Sequence of chain 1.C:
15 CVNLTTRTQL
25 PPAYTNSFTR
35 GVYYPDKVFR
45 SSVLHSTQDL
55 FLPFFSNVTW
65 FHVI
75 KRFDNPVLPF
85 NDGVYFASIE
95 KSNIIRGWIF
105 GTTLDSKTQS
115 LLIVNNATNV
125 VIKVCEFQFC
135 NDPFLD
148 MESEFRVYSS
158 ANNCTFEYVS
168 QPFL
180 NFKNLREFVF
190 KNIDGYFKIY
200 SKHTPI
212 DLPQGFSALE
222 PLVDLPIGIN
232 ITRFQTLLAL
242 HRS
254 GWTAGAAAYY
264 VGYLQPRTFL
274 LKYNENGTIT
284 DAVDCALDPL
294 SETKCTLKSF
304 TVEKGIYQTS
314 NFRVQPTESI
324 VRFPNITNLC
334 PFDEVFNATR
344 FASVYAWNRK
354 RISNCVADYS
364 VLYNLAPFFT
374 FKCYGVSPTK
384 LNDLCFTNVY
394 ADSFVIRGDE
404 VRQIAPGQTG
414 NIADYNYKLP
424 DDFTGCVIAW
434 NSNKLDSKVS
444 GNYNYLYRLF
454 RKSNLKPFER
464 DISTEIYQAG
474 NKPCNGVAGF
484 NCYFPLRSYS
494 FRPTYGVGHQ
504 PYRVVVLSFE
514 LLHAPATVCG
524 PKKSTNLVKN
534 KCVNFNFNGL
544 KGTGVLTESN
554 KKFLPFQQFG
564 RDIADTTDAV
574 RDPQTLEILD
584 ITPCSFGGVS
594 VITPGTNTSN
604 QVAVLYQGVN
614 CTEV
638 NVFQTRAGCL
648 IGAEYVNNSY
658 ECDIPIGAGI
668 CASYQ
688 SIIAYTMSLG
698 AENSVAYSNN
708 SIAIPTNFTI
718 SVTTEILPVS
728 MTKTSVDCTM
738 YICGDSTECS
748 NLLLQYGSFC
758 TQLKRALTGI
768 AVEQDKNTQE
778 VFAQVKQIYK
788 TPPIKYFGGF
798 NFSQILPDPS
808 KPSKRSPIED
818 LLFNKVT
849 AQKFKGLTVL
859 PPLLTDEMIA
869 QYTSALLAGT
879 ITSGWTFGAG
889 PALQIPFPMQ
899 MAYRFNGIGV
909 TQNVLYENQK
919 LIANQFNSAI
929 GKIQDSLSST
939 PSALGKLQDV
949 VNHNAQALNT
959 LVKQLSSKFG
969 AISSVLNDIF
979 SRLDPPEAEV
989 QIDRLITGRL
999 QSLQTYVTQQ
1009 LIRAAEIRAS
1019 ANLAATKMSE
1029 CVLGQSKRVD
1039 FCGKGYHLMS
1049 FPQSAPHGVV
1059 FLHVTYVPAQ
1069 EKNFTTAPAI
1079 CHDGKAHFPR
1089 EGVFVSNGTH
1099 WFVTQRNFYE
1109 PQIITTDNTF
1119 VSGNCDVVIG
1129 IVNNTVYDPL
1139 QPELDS

This small molecule binds to this protein.
Small molecule (SMILES): CC(=O)N[C@@H]1[C@@H](O)[C@H](O)[C@@H](CO)O[C@H]1O

Sequence of chain 1.A:
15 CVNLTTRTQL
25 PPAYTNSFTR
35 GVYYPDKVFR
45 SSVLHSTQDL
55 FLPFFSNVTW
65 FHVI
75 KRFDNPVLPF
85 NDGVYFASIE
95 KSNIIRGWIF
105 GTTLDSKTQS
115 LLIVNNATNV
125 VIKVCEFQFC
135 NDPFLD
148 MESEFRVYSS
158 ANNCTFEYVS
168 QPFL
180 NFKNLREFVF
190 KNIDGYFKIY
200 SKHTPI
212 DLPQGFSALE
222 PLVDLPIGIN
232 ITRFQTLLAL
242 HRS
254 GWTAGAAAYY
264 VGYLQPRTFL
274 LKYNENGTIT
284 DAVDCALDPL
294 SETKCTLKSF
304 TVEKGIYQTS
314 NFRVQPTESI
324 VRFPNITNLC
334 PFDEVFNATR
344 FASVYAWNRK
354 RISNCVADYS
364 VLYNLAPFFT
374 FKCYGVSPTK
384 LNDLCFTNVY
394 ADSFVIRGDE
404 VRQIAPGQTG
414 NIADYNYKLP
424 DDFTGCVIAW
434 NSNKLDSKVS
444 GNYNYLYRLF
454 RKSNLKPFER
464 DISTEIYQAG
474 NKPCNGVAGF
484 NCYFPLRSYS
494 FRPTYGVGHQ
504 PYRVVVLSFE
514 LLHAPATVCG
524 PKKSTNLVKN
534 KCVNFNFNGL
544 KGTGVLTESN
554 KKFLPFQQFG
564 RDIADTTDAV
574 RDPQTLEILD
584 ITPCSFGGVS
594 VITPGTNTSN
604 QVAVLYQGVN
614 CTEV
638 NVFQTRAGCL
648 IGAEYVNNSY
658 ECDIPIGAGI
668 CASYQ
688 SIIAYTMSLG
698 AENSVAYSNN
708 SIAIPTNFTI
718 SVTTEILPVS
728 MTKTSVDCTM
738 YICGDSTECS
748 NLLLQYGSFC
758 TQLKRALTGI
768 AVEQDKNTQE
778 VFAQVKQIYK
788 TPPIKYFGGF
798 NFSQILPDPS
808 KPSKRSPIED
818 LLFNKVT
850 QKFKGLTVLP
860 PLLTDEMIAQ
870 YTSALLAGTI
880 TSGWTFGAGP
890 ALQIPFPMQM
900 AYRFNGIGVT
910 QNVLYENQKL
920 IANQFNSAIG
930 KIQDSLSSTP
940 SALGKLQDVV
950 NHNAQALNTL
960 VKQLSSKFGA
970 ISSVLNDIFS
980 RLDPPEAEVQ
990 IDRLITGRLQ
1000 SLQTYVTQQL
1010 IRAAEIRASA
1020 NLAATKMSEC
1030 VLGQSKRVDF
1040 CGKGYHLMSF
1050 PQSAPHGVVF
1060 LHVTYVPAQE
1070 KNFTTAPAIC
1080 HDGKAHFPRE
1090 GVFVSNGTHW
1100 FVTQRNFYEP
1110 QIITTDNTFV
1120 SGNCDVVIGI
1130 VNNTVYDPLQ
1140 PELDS

Binding-site contacts:
Ligand atom C1 contacts residue ASN279 of chain 1.C at 1.4 Å.
Ligand atom O6 contacts residue LYS555 of chain 1.A at 4.4 Å.
Ligand atom C8 contacts residue ASN277 of chain 1.C at 3.3 Å.
Ligand atom C1 contacts residue GLU278 of chain 1.C at 4.1 Å.
Ligand atom N2 contacts residue ASN277 of chain 1.C at 4.5 Å.
Ligand atom O7 contacts residue ASN277 of chain 1.C at 2.9 Å (h-bond).
Ligand atom C7 contacts residue ASN279 of chain 1.C at 3.1 Å.
Ligand atom C7 contacts residue ASN277 of chain 1.C at 3.3 Å.
Ligand atom C2 contacts residue GLU278 of chain 1.C at 3.9 Å.
Ligand atom C8 contacts residue ASN279 of chain 1.C at 4.3 Å.
Ligand atom N2 contacts residue GLU278 of chain 1.C at 2.9 Å (salt-bridge).
Ligand atom C4 contacts residue ASN279 of chain 1.C at 4.2 Å.
Ligand atom C3 contacts residue GLU278 of chain 1.C at 4.3 Å.
Ligand atom O7 contacts residue ASN279 of chain 1.C at 2.9 Å (h-bond).
Ligand atom O5 contacts residue ASN279 of chain 1.C at 2.4 Å (h-bond).
Ligand atom N2 contacts residue ASN279 of chain 1.C at 2.9 Å (h-bond).
Ligand atom C3 contacts residue ASN279 of chain 1.C at 3.8 Å.
Ligand atom C8 contacts residue GLU278 of chain 1.C at 3.3 Å.
Ligand atom C2 contacts residue ASN279 of chain 1.C at 2.5 Å.
Ligand atom C7 contacts residue GLU278 of chain 1.C at 3.5 Å.
Ligand atom C5 contacts residue ASN279 of chain 1.C at 3.7 Å.